Binding-site contacts:
Ligand atom C7 contacts residue ASN281 of chain 1.C at 3.4 Å.
Ligand atom C5 contacts residue GLY51 of chain 1.C at 4.4 Å.
Ligand atom C8 contacts residue CYS280 of chain 1.C at 4.2 Å (hydrophobic).
Ligand atom C1 contacts residue GLY51 of chain 1.C at 4.0 Å.
Ligand atom C2 contacts residue ASN281 of chain 1.C at 2.4 Å.
Ligand atom C1 contacts residue ASN281 of chain 1.C at 1.5 Å.
Ligand atom C4 contacts residue ASN281 of chain 1.C at 4.4 Å.
Ligand atom O7 contacts residue ASN281 of chain 1.C at 3.5 Å (h-bond).
Ligand atom C5 contacts residue ASN281 of chain 1.C at 3.8 Å.
Ligand atom N2 contacts residue ASN281 of chain 1.C at 2.9 Å (h-bond).
Ligand atom O5 contacts residue GLY51 of chain 1.C at 3.8 Å.
Ligand atom N2 contacts residue LYS48 of chain 1.C at 4.1 Å.
Ligand atom O5 contacts residue ASN281 of chain 1.C at 2.5 Å (h-bond).
Ligand atom C3 contacts residue ASN281 of chain 1.C at 3.8 Å.
Ligand atom C8 contacts residue ASP279 of chain 1.C at 3.3 Å.
Ligand atom C8 contacts residue ASN281 of chain 1.C at 4.2 Å.

The small molecule below binds the protein below.
Small molecule (SMILES): CC(=O)N[C@@H]1[C@@H](O)[C@H](O)[C@@H](CO)O[C@H]1O

Sequence of chain 1.C:
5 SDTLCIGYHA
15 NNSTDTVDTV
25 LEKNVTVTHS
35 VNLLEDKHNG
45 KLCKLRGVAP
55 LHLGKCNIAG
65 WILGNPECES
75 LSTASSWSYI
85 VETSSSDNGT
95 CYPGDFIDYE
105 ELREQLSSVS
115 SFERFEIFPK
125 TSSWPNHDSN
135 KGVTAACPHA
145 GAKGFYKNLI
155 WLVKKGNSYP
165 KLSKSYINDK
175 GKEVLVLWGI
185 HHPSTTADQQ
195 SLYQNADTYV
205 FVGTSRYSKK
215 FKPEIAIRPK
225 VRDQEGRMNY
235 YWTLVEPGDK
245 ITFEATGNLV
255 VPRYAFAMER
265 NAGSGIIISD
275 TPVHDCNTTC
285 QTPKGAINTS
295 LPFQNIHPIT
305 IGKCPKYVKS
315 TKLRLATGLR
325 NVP